A protein and the small-molecule ligand that binds it are described below.
Small molecule (SMILES): CC(=O)N[C@@H]1[C@@H](O)[C@H](O)[C@@H](CO)O[C@H]1O

Sequence of chain 1.A:
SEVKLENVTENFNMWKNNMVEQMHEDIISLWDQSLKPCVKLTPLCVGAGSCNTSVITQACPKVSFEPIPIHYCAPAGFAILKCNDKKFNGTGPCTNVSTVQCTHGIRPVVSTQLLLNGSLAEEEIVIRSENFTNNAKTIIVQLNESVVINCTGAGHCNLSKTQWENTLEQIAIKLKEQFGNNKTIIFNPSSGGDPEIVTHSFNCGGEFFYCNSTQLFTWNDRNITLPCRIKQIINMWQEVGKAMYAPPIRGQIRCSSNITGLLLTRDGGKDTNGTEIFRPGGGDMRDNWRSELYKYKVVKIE

Binding-site contacts:
Ligand atom C2 contacts residue ASN10 of chain 1.A at 2.5 Å.
Ligand atom C7 contacts residue ASN10 of chain 1.A at 3.1 Å.
Ligand atom N2 contacts residue ASN99 of chain 1.A at 2.7 Å (h-bond).
Ligand atom C3 contacts residue ASN99 of chain 1.A at 3.1 Å.
Ligand atom C8 contacts residue ASN99 of chain 1.A at 3.5 Å.
Ligand atom O3 contacts residue ASN99 of chain 1.A at 2.8 Å (h-bond).
Ligand atom C2 contacts residue ASN99 of chain 1.A at 3.5 Å.
Ligand atom O3 contacts residue NAG1 of chain 1.K at 4.0 Å.
Ligand atom C4 contacts residue ASN10 of chain 1.A at 4.2 Å.
Ligand atom O5 contacts residue ASN10 of chain 1.A at 2.4 Å (h-bond).
Ligand atom C7 contacts residue ASN99 of chain 1.A at 3.5 Å.
Ligand atom N2 contacts residue THR98 of chain 1.A at 3.9 Å.
Ligand atom C5 contacts residue ASN10 of chain 1.A at 3.7 Å.
Ligand atom C2 contacts residue THR98 of chain 1.A at 4.3 Å.
Ligand atom C3 contacts residue ASN10 of chain 1.A at 3.8 Å.
Ligand atom N2 contacts residue ASN10 of chain 1.A at 2.9 Å (h-bond).
Ligand atom O7 contacts residue ASN10 of chain 1.A at 2.8 Å (h-bond).
Ligand atom C8 contacts residue NAG1 of chain 1.K at 4.2 Å.
Ligand atom C1 contacts residue ASN10 of chain 1.A at 1.5 Å.
Ligand atom C1 contacts residue THR98 of chain 1.A at 4.0 Å.
Ligand atom C3 contacts residue THR98 of chain 1.A at 4.2 Å.